Sequence of chain 1.D:
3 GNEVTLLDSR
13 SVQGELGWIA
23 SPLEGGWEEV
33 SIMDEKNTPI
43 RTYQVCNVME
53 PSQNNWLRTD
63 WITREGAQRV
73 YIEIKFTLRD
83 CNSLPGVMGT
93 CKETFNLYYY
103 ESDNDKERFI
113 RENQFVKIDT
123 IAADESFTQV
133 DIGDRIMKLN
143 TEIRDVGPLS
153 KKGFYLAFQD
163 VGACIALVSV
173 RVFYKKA

Binding-site contacts:
Ligand atom C3 contacts residue ARG173 of chain 1.D at 4.2 Å.
Ligand atom C3 contacts residue GLU5 of chain 1.D at 4.1 Å.
Ligand atom C3 contacts residue GLU75 of chain 1.D at 4.3 Å.
Ligand atom C4 contacts residue GLU75 of chain 1.D at 4.1 Å.
Ligand atom C2 contacts residue GLU75 of chain 1.D at 3.5 Å.
Ligand atom O3 contacts residue ARG173 of chain 1.D at 4.0 Å.
Ligand atom C4 contacts residue ARG173 of chain 1.D at 3.4 Å.
Ligand atom O3 contacts residue GLU5 of chain 1.D at 2.8 Å (salt-bridge).
Ligand atom C4 contacts residue GLU5 of chain 1.D at 4.0 Å.

This protein binds this small molecule.
Small molecule (SMILES): C[C@H](O)CCO